This protein binds this small molecule.
Small molecule (SMILES): CC(=O)N[C@@H]1[C@@H](O)[C@H](O)[C@@H](CO)O[C@H]1O

Binding-site contacts:
Ligand atom O5 contacts residue ASN114 of chain 1.L at 2.4 Å (h-bond).
Ligand atom C8 contacts residue THR18 of chain 1.L at 4.2 Å.
Ligand atom C1 contacts residue ASN114 of chain 1.L at 1.4 Å.
Ligand atom C8 contacts residue ASN114 of chain 1.L at 3.4 Å.
Ligand atom O7 contacts residue ASN114 of chain 1.L at 3.9 Å.
Ligand atom N2 contacts residue ASN114 of chain 1.L at 2.7 Å (h-bond).
Ligand atom C4 contacts residue ASN114 of chain 1.L at 4.1 Å.
Ligand atom O7 contacts residue THR18 of chain 1.L at 4.2 Å.
Ligand atom C8 contacts residue MET115 of chain 1.L at 3.7 Å (hydrophobic).
Ligand atom C8 contacts residue THR116 of chain 1.L at 3.8 Å.
Ligand atom C3 contacts residue ASN114 of chain 1.L at 3.6 Å.
Ligand atom C8 contacts residue GLN119 of chain 1.L at 3.9 Å.
Ligand atom C5 contacts residue ASN114 of chain 1.L at 3.7 Å.
Ligand atom C2 contacts residue ASN114 of chain 1.L at 2.3 Å.
Ligand atom C7 contacts residue MET115 of chain 1.L at 4.3 Å (hydrophobic).
Ligand atom C7 contacts residue ASN114 of chain 1.L at 3.5 Å.

Sequence of chain 1.L:
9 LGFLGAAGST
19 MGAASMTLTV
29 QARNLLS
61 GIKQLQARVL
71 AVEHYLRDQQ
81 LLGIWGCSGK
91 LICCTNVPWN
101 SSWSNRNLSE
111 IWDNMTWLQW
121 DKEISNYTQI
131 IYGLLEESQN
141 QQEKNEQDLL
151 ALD